Sequence of chain 1.A:
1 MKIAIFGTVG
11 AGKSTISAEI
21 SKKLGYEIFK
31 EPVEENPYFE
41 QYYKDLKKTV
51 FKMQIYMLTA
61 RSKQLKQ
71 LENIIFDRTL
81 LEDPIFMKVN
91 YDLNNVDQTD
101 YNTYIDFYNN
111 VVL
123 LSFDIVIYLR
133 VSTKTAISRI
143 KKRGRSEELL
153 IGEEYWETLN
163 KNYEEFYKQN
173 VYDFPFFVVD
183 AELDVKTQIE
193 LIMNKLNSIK

Binding-site contacts:
Ligand atom O5' contacts residue ARG78 of chain 1.A at 2.8 Å (salt-bridge).
Ligand atom O3' contacts residue GLU150 of chain 1.A at 2.7 Å (salt-bridge).
Ligand atom C2' contacts residue PHE86 of chain 1.A at 3.6 Å (hydrophobic).
Ligand atom P contacts residue ARG78 of chain 1.A at 3.1 Å.
Ligand atom N3 contacts residue GLN54 of chain 1.A at 3.0 Å (h-bond).
Ligand atom C3' contacts residue TYR43 of chain 1.A at 3.6 Å (hydrophobic).
Ligand atom C2' contacts residue TYR43 of chain 1.A at 3.2 Å (hydrophobic).
Ligand atom O3P contacts residue VAL9 of chain 1.A at 3.4 Å.
Ligand atom O2 contacts residue GLN54 of chain 1.A at 3.6 Å (h-bond).
Ligand atom C4 contacts residue GLN54 of chain 1.A at 3.6 Å.
Ligand atom C4 contacts residue PHE86 of chain 1.A at 3.3 Å (hydrophobic).
Ligand atom P contacts residue POP1 of chain 1.D at 3.7 Å.
Ligand atom C5' contacts residue VAL33 of chain 1.A at 3.6 Å (hydrophobic).
Ligand atom O2P contacts residue MG1 of chain 1.C at 3.5 Å.
Ligand atom O2 contacts residue PHE86 of chain 1.A at 3.7 Å.
Ligand atom O1P contacts residue LYS13 of chain 1.A at 3.8 Å.
Ligand atom C5 contacts residue ASP83 of chain 1.A at 3.7 Å.
Ligand atom N4 contacts residue ASP83 of chain 1.A at 2.8 Å (salt-bridge).
Ligand atom O3' contacts residue VAL9 of chain 1.A at 3.8 Å.
Ligand atom O1P contacts residue POP1 of chain 1.D at 3.0 Å (h-bond).
Ligand atom O3P contacts residue ARG78 of chain 1.A at 2.5 Å (salt-bridge).
Ligand atom O3P contacts residue LYS13 of chain 1.A at 2.7 Å (salt-bridge).
Ligand atom O3' contacts residue TYR43 of chain 1.A at 2.8 Å (h-bond).
Ligand atom O1P contacts residue MG1 of chain 1.C at 2.0 Å.
Ligand atom C4' contacts residue GLU150 of chain 1.A at 3.6 Å.
Ligand atom O2 contacts residue MET53 of chain 1.A at 3.7 Å.
Ligand atom N4 contacts residue GLN54 of chain 1.A at 2.9 Å (h-bond).
Ligand atom O2P contacts residue VAL9 of chain 1.A at 3.7 Å.
Ligand atom C2 contacts residue GLN54 of chain 1.A at 3.7 Å.
Ligand atom C2 contacts residue PHE86 of chain 1.A at 3.4 Å (hydrophobic).
Ligand atom N3 contacts residue PHE86 of chain 1.A at 3.2 Å.
Ligand atom N4 contacts residue PHE86 of chain 1.A at 3.3 Å.
Ligand atom P contacts residue MG1 of chain 1.C at 3.4 Å.
Ligand atom O2 contacts residue TYR42 of chain 1.A at 2.7 Å (h-bond).
Ligand atom C4 contacts residue ASP83 of chain 1.A at 3.7 Å.
Ligand atom C3' contacts residue GLU150 of chain 1.A at 3.6 Å.
Ligand atom O3P contacts residue POP1 of chain 1.D at 3.8 Å.
Ligand atom C3' contacts residue VAL9 of chain 1.A at 3.5 Å (hydrophobic).
Ligand atom O2P contacts residue POP1 of chain 1.D at 2.9 Å (h-bond).
Ligand atom N1 contacts residue PHE86 of chain 1.A at 3.7 Å.

This small molecule binds to this protein.
Small molecule (SMILES): Nc1ccn([C@H]2C[C@H](O)[C@@H](COP(=O)(O)O)O2)c(=O)n1